Sequence of chain 1.B:
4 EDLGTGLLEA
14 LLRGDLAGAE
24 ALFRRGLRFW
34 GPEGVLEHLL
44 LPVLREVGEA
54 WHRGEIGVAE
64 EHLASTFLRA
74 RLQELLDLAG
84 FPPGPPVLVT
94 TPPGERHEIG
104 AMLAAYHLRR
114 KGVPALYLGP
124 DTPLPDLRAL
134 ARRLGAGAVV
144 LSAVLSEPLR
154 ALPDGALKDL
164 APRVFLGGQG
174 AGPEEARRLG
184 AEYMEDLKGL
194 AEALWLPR

Sequence of chain 1.A:
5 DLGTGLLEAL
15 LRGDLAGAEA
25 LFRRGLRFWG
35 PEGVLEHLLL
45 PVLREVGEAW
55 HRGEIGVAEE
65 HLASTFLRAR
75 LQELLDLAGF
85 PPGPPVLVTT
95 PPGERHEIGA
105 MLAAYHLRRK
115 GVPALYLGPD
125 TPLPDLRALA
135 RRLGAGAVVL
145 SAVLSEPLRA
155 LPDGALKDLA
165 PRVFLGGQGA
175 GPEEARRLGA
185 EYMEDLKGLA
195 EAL

Binding-site contacts:
Ligand atom O2' contacts residue GLU64 of chain 1.B at 2.6 Å (salt-bridge).
Ligand atom N7 contacts residue B121 of chain 1.H at 3.1 Å (h-bond).
Ligand atom N1 contacts residue ASP124 of chain 1.A at 4.0 Å.
Ligand atom C4' contacts residue B121 of chain 1.H at 3.1 Å.
Ligand atom C2 contacts residue VAL61 of chain 1.B at 3.9 Å (hydrophobic).
Ligand atom C2 contacts residue ASP124 of chain 1.A at 3.5 Å.
Ligand atom O3' contacts residue GLU64 of chain 1.B at 3.2 Å.
Ligand atom C4' contacts residue GLU64 of chain 1.B at 4.0 Å.
Ligand atom C8 contacts residue VAL61 of chain 1.B at 3.8 Å (hydrophobic).
Ligand atom C1' contacts residue VAL61 of chain 1.B at 4.0 Å (hydrophobic).
Ligand atom C2' contacts residue VAL61 of chain 1.B at 3.8 Å (hydrophobic).
Ligand atom N3 contacts residue HIS65 of chain 1.B at 3.4 Å (h-bond).
Ligand atom C5 contacts residue VAL61 of chain 1.B at 4.1 Å (hydrophobic).
Ligand atom C3' contacts residue GLU64 of chain 1.B at 4.0 Å.
Ligand atom O3' contacts residue TRP54 of chain 1.B at 3.4 Å.
Ligand atom N3 contacts residue B121 of chain 1.H at 3.9 Å.
Ligand atom C5 contacts residue B121 of chain 1.H at 3.3 Å.
Ligand atom N9 contacts residue B121 of chain 1.H at 3.7 Å.
Ligand atom C8 contacts residue B121 of chain 1.H at 3.4 Å.
Ligand atom C6 contacts residue B121 of chain 1.H at 3.8 Å.
Ligand atom N1 contacts residue PRO126 of chain 1.A at 3.9 Å.
Ligand atom N3 contacts residue VAL61 of chain 1.B at 3.4 Å.
Ligand atom C4 contacts residue B121 of chain 1.H at 3.7 Å.
Ligand atom C2 contacts residue HIS65 of chain 1.B at 3.9 Å.
Ligand atom O4' contacts residue B121 of chain 1.H at 3.0 Å.
Ligand atom O2' contacts residue TRP54 of chain 1.B at 4.0 Å.
Ligand atom C1' contacts residue GLU64 of chain 1.B at 3.5 Å.
Ligand atom C5' contacts residue B121 of chain 1.H at 2.0 Å.
Ligand atom N6 contacts residue PRO126 of chain 1.A at 4.0 Å.
Ligand atom C2' contacts residue GLU64 of chain 1.B at 3.5 Å.
Ligand atom N7 contacts residue VAL61 of chain 1.B at 4.1 Å.
Ligand atom C5' contacts residue HIS100 of chain 1.B at 4.0 Å.
Ligand atom N9 contacts residue VAL61 of chain 1.B at 3.8 Å.
Ligand atom C3' contacts residue TRP54 of chain 1.B at 3.4 Å (hydrophobic).
Ligand atom O2' contacts residue VAL61 of chain 1.B at 3.4 Å.
Ligand atom C4 contacts residue VAL61 of chain 1.B at 3.6 Å (hydrophobic).
Ligand atom C8 contacts residue TRP54 of chain 1.B at 3.7 Å (hydrophobic).
Ligand atom C6 contacts residue PRO126 of chain 1.A at 4.0 Å (hydrophobic).
Ligand atom C2' contacts residue TRP54 of chain 1.B at 3.7 Å (hydrophobic).
Ligand atom C1' contacts residue B121 of chain 1.H at 3.7 Å.

The protein below binds the small molecule below.
Small molecule (SMILES): C[C@H]1O[C@@H](n2cnc3c(N)ncnc32)[C@H](O)[C@@H]1O